A small-molecule ligand and the protein it binds are described below.
Small molecule (SMILES): O=c1[nH]cnc2c(CN[C@H](CO)CCP(=O)(O)O)c[nH]c12

Sequence of chain 1.D:
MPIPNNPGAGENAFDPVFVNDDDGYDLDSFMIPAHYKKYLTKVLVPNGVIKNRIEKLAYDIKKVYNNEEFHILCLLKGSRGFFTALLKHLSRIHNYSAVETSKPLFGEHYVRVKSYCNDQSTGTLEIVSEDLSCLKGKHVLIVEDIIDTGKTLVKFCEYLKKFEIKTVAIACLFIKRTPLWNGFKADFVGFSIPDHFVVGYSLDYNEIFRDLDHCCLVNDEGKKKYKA

Binding-site contacts:
Ligand atom O3' contacts residue ASP164 of chain 1.D at 2.9 Å (salt-bridge).
Ligand atom O3' contacts residue GLU163 of chain 1.D at 3.5 Å (salt-bridge).
Ligand atom O2P contacts residue GLY169 of chain 1.D at 2.6 Å (h-bond).
Ligand atom O1P contacts residue THR168 of chain 1.D at 3.3 Å (h-bond).
Ligand atom O2P contacts residue ASP167 of chain 1.D at 3.1 Å (salt-bridge).
Ligand atom C8 contacts residue TYR135 of chain 1.D at 3.2 Å (hydrophobic).
Ligand atom N3 contacts residue PHE216 of chain 1.D at 3.5 Å.
Ligand atom O3P contacts residue ASP167 of chain 1.D at 3.2 Å.
Ligand atom P contacts residue THR168 of chain 1.D at 3.3 Å.
Ligand atom C8 contacts residue ASP167 of chain 1.D at 3.5 Å.
Ligand atom N4' contacts residue POP1 of chain 1.O at 2.8 Å (h-bond).
Ligand atom C2 contacts residue VAL217 of chain 1.D at 3.0 Å (hydrophobic).
Ligand atom O6 contacts residue PHE216 of chain 1.D at 3.6 Å.
Ligand atom N7 contacts residue ASP167 of chain 1.D at 2.7 Å (salt-bridge).
Ligand atom C2 contacts residue ASP223 of chain 1.D at 3.5 Å.
Ligand atom O2P contacts residue LYS170 of chain 1.D at 3.6 Å (salt-bridge).
Ligand atom O1P contacts residue LYS170 of chain 1.D at 3.5 Å (salt-bridge).
Ligand atom O6 contacts residue LYS195 of chain 1.D at 2.9 Å (salt-bridge).
Ligand atom C6' contacts residue THR171 of chain 1.D at 3.6 Å.
Ligand atom C3' contacts residue POP1 of chain 1.O at 3.6 Å.
Ligand atom C6' contacts residue ILE165 of chain 1.D at 3.3 Å (hydrophobic).
Ligand atom P contacts residue GLY169 of chain 1.D at 3.7 Å.
Ligand atom N1 contacts residue PHE216 of chain 1.D at 3.4 Å.
Ligand atom O3' contacts residue POP1 of chain 1.O at 3.4 Å (h-bond).
Ligand atom C5 contacts residue PHE216 of chain 1.D at 3.6 Å (hydrophobic).
Ligand atom C1' contacts residue POP1 of chain 1.O at 3.1 Å.
Ligand atom P contacts residue THR171 of chain 1.D at 3.6 Å.
Ligand atom O2P contacts residue THR168 of chain 1.D at 3.2 Å (h-bond).
Ligand atom C4' contacts residue POP1 of chain 1.O at 3.6 Å.
Ligand atom C3' contacts residue GLU163 of chain 1.D at 3.3 Å.
Ligand atom N1 contacts residue VAL217 of chain 1.D at 2.6 Å (h-bond).
Ligand atom C1' contacts residue TYR135 of chain 1.D at 3.5 Å (hydrophobic).
Ligand atom O6 contacts residue VAL217 of chain 1.D at 3.1 Å (h-bond).
Ligand atom C5' contacts residue THR171 of chain 1.D at 3.4 Å.
Ligand atom O3P contacts residue TYR135 of chain 1.D at 2.5 Å (h-bond).
Ligand atom O1P contacts residue THR171 of chain 1.D at 2.5 Å (h-bond).
Ligand atom C5' contacts residue TYR135 of chain 1.D at 3.5 Å (hydrophobic).
Ligand atom O3P contacts residue THR168 of chain 1.D at 2.9 Å (h-bond).
Ligand atom C2 contacts residue PHE216 of chain 1.D at 3.2 Å (hydrophobic).
Ligand atom C6 contacts residue PHE216 of chain 1.D at 3.4 Å (hydrophobic).